This protein binds this small molecule.
Small molecule (SMILES): CC(=O)N[C@@H]1[C@@H](O[C@@H]2O[C@H](CO)[C@H](O)[C@H](O[C@]3(C(=O)O)C[C@H](O)[C@@H](NC(C)=O)[C@H]([C@H](O)[C@H](O)CO)O3)[C@H]2O)[C@H](O)[C@@H](CO[C@]2(C(=O)O)C[C@H](O)[C@@H](NC(C)=O)[C@H]([C@H](O)[C@H](O)CO)O2)O[C@H]1O

Sequence of chain 56.B:
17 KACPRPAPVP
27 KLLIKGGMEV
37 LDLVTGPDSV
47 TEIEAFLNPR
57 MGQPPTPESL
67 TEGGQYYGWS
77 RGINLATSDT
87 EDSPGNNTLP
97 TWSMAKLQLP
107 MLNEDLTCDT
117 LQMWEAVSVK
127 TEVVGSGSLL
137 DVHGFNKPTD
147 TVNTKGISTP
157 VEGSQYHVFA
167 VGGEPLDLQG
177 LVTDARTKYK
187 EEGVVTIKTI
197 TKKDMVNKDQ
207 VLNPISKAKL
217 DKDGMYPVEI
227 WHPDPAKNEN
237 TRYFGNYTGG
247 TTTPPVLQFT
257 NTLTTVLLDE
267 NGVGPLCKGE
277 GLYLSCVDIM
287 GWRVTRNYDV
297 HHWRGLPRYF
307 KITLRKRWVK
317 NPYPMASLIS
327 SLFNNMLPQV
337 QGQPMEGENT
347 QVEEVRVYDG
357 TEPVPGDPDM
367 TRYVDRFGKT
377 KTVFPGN

Sequence of chain 56.A:
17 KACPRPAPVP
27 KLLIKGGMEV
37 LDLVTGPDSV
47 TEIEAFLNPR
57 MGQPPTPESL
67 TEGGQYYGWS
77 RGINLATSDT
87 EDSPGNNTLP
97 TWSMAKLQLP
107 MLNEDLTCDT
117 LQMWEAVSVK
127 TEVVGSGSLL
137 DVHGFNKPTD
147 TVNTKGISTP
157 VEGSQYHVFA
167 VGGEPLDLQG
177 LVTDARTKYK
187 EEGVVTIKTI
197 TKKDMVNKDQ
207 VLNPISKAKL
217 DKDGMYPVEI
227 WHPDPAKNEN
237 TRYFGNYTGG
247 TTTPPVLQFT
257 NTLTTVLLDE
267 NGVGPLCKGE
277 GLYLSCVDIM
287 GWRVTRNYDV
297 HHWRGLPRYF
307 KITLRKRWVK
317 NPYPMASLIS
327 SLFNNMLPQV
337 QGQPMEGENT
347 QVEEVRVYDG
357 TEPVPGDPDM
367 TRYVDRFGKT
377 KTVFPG

Binding-site contacts:
Ligand atom O4 contacts residue ASN80 of chain 56.A at 4.3 Å.
Ligand atom O1B contacts residue ARG77 of chain 56.A at 2.9 Å (salt-bridge).
Ligand atom O4 contacts residue VAL296 of chain 56.A at 3.9 Å.
Ligand atom C3 contacts residue VAL296 of chain 56.A at 3.7 Å (hydrophobic).
Ligand atom O3 contacts residue GLY78 of chain 56.A at 3.3 Å.
Ligand atom O1B contacts residue SER89 of chain 56.A at 3.1 Å (h-bond).
Ligand atom O4 contacts residue GLY78 of chain 56.A at 3.1 Å.
Ligand atom O1A contacts residue ARG77 of chain 56.A at 3.2 Å (salt-bridge).
Ligand atom O1A contacts residue LYS186 of chain 56.A at 2.8 Å (salt-bridge).
Ligand atom C1 contacts residue TYR72 of chain 56.A at 4.1 Å (hydrophobic).
Ligand atom O1A contacts residue HIS298 of chain 56.A at 3.9 Å.
Ligand atom N5 contacts residue TYR72 of chain 56.A at 3.4 Å (h-bond).
Ligand atom C1 contacts residue ARG77 of chain 56.A at 3.6 Å.
Ligand atom O10 contacts residue THR291 of chain 56.A at 4.3 Å.
Ligand atom C4 contacts residue TYR72 of chain 56.A at 3.8 Å (hydrophobic).
Ligand atom O4 contacts residue ILE79 of chain 56.A at 4.0 Å.
Ligand atom O8 contacts residue TYR72 of chain 56.A at 4.3 Å.
Ligand atom C1 contacts residue LYS186 of chain 56.A at 3.9 Å.
Ligand atom C11 contacts residue ASP85 of chain 56.B at 4.0 Å.
Ligand atom O6 contacts residue ASN93 of chain 56.A at 3.0 Å (h-bond).
Ligand atom O1B contacts residue TYR72 of chain 56.A at 4.1 Å.
Ligand atom C1 contacts residue GLY78 of chain 56.A at 3.7 Å.
Ligand atom O4 contacts residue HIS298 of chain 56.A at 2.7 Å (h-bond).
Ligand atom C3 contacts residue GLY78 of chain 56.A at 3.6 Å.
Ligand atom C2 contacts residue GLY78 of chain 56.A at 3.9 Å.
Ligand atom C6 contacts residue ASN93 of chain 56.A at 3.0 Å.
Ligand atom C4 contacts residue HIS298 of chain 56.A at 3.2 Å.
Ligand atom O1A contacts residue GLY78 of chain 56.A at 3.2 Å (h-bond).
Ligand atom C3 contacts residue GLY78 of chain 56.A at 4.0 Å.
Ligand atom O1A contacts residue TYR72 of chain 56.A at 3.5 Å.
Ligand atom C4 contacts residue ASN93 of chain 56.A at 4.2 Å.
Ligand atom C1 contacts residue SER89 of chain 56.A at 3.5 Å.
Ligand atom O8 contacts residue ARG77 of chain 56.A at 3.2 Å (salt-bridge).
Ligand atom C5 contacts residue TYR72 of chain 56.A at 3.9 Å (hydrophobic).
Ligand atom O1A contacts residue SER89 of chain 56.A at 3.1 Å (h-bond).
Ligand atom O4 contacts residue THR291 of chain 56.A at 3.5 Å.
Ligand atom C6 contacts residue TYR72 of chain 56.A at 4.0 Å (hydrophobic).
Ligand atom C5 contacts residue ASN93 of chain 56.A at 3.6 Å.
Ligand atom C4 contacts residue GLY78 of chain 56.A at 3.4 Å.
Ligand atom C3 contacts residue HIS298 of chain 56.A at 3.6 Å.